Binding-site contacts:
Ligand atom OXT contacts residue ARG109 of chain 1.D at 2.9 Å (salt-bridge).
Ligand atom O1P contacts residue SER55 of chain 1.D at 3.5 Å (h-bond).
Ligand atom O1P contacts residue THR53 of chain 1.D at 2.6 Å (h-bond).
Ligand atom O contacts residue ARG105 of chain 1.D at 3.3 Å.
Ligand atom O2P contacts residue SER55 of chain 1.D at 2.6 Å (h-bond).
Ligand atom CE1 contacts residue THR107 of chain 1.D at 3.6 Å.
Ligand atom O contacts residue TYR106 of chain 1.D at 3.7 Å.
Ligand atom CZ contacts residue ARG105 of chain 1.D at 3.3 Å.
Ligand atom CA contacts residue SER104 of chain 1.D at 3.2 Å.
Ligand atom CB contacts residue SER104 of chain 1.D at 3.5 Å.
Ligand atom CG contacts residue TYR106 of chain 1.D at 3.6 Å (hydrophobic).
Ligand atom C contacts residue TYR106 of chain 1.D at 3.4 Å (hydrophobic).
Ligand atom O1P contacts residue THR58 of chain 1.D at 2.6 Å (h-bond).
Ligand atom O contacts residue TYR106 of chain 1.D at 3.2 Å (h-bond).
Ligand atom OH contacts residue THR107 of chain 1.D at 3.6 Å.
Ligand atom P contacts residue SER55 of chain 1.D at 3.6 Å.
Ligand atom CD1 contacts residue TYR106 of chain 1.D at 3.4 Å (hydrophobic).
Ligand atom N contacts residue SER104 of chain 1.D at 3.1 Å (h-bond).
Ligand atom O contacts residue THR107 of chain 1.D at 2.8 Å (h-bond).
Ligand atom CZ contacts residue THR107 of chain 1.D at 3.6 Å.
Ligand atom CD1 contacts residue ARG105 of chain 1.D at 3.7 Å.
Ligand atom C contacts residue TYR106 of chain 1.D at 3.5 Å (hydrophobic).
Ligand atom OH contacts residue GLU112 of chain 1.D at 3.6 Å.
Ligand atom CB contacts residue TYR106 of chain 1.D at 3.5 Å (hydrophobic).
Ligand atom CE2 contacts residue ARG105 of chain 1.D at 3.6 Å.
Ligand atom CB contacts residue THR58 of chain 1.D at 3.7 Å.
Ligand atom CE1 contacts residue ARG105 of chain 1.D at 3.5 Å.
Ligand atom O1P contacts residue ARG57 of chain 1.D at 3.5 Å.
Ligand atom P contacts residue THR58 of chain 1.D at 3.7 Å.
Ligand atom CA contacts residue TYR106 of chain 1.D at 3.2 Å (hydrophobic).
Ligand atom OH contacts residue ASP100 of chain 1.D at 2.5 Å (salt-bridge).
Ligand atom C contacts residue SER104 of chain 1.D at 3.6 Å.
Ligand atom CZ contacts residue ASP100 of chain 1.D at 3.5 Å.
Ligand atom N contacts residue TYR106 of chain 1.D at 3.4 Å.
Ligand atom OH contacts residue ARG105 of chain 1.D at 2.9 Å (salt-bridge).
Ligand atom CE1 contacts residue ASP100 of chain 1.D at 3.6 Å.
Ligand atom OE2 contacts residue ARG108 of chain 1.D at 3.2 Å (salt-bridge).
Ligand atom C contacts residue THR107 of chain 1.D at 3.6 Å.
Ligand atom N contacts residue TYR106 of chain 1.D at 2.9 Å (h-bond).
Ligand atom OG contacts residue SER104 of chain 1.D at 3.1 Å.

A small-molecule ligand and the protein it binds are described below.
Small molecule (SMILES): C[C@H](N)C(=O)N[C@@H](CCC(N)=O)C(=O)N[C@@H](C)C(=O)N[C@@H](COP(=O)(O)O)C(=O)N[C@@H](CCC(N)=O)C(=O)N[C@@H](CCC(=O)O)C(=O)N[C@@H](Cc1ccc(O)cc1)C(=O)O

Sequence of chain 1.D:
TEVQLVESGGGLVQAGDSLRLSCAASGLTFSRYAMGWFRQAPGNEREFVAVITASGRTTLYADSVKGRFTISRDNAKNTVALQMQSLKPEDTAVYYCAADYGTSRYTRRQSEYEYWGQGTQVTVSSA